Sequence of chain 17.C:
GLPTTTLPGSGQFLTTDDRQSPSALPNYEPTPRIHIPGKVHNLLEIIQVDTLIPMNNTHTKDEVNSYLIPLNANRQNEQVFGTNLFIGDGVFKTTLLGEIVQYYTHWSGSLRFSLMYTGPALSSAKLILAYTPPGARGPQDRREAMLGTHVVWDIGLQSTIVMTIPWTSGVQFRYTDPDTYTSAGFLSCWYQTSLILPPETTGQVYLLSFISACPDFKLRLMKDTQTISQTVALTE

A small-molecule ligand and the protein it binds are described below.
Small molecule (SMILES): Cc1cc(CCCCCOc2ccc(C3=NCCO3)cc2)on1

Sequence of chain 17.A:
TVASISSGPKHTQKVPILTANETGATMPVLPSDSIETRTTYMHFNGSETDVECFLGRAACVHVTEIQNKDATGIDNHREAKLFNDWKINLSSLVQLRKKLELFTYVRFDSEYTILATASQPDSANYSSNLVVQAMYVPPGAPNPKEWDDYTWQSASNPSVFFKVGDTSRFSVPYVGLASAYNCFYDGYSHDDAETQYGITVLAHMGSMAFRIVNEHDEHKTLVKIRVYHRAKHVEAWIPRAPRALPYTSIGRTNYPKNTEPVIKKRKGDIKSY

Binding-site contacts:
Ligand atom C1B contacts residue ILE104 of chain 17.A at 4.0 Å (hydrophobic).
Ligand atom C5 contacts residue MET221 of chain 17.A at 3.6 Å (hydrophobic).
Ligand atom N3A contacts residue PHE186 of chain 17.A at 4.0 Å.
Ligand atom C4A contacts residue PRO174 of chain 17.A at 3.1 Å (hydrophobic).
Ligand atom C2B contacts residue VAL188 of chain 17.A at 3.5 Å (hydrophobic).
Ligand atom O1 contacts residue MET221 of chain 17.A at 2.5 Å (h-bond).
Ligand atom C6B contacts residue ILE104 of chain 17.A at 3.6 Å (hydrophobic).
Ligand atom N3A contacts residue PRO174 of chain 17.A at 3.7 Å.
Ligand atom C3B contacts residue VAL188 of chain 17.A at 3.8 Å (hydrophobic).
Ligand atom C2A contacts residue PHE186 of chain 17.A at 3.3 Å (hydrophobic).
Ligand atom C4C contacts residue VAL191 of chain 17.A at 3.0 Å (hydrophobic).
Ligand atom C4 contacts residue LEU106 of chain 17.A at 3.5 Å (hydrophobic).
Ligand atom C1B contacts residue TYR128 of chain 17.A at 3.6 Å (hydrophobic).
Ligand atom C1C contacts residue LEU106 of chain 17.A at 4.0 Å (hydrophobic).
Ligand atom C6B contacts residue TYR128 of chain 17.A at 3.3 Å (hydrophobic).
Ligand atom C4C contacts residue VAL188 of chain 17.A at 3.7 Å (hydrophobic).
Ligand atom C5B contacts residue MET224 of chain 17.A at 3.8 Å (hydrophobic).
Ligand atom C5B contacts residue TYR128 of chain 17.A at 4.0 Å (hydrophobic).
Ligand atom C4B contacts residue PHE186 of chain 17.A at 3.6 Å (hydrophobic).
Ligand atom C3B contacts residue TYR152 of chain 17.A at 3.7 Å (hydrophobic).
Ligand atom C3C contacts residue TYR128 of chain 17.A at 3.4 Å (hydrophobic).
Ligand atom N2 contacts residue MET221 of chain 17.A at 3.4 Å (h-bond).
Ligand atom O1A contacts residue PHE186 of chain 17.A at 3.0 Å.
Ligand atom C1B contacts residue VAL188 of chain 17.A at 3.8 Å (hydrophobic).
Ligand atom C4B contacts residue TYR152 of chain 17.A at 3.8 Å (hydrophobic).
Ligand atom N3A contacts residue ALA24 of chain 17.C at 3.8 Å.
Ligand atom C2C contacts residue MET221 of chain 17.A at 4.0 Å (hydrophobic).
Ligand atom N3A contacts residue TYR152 of chain 17.A at 3.5 Å.
Ligand atom C2A contacts residue TYR152 of chain 17.A at 3.6 Å (hydrophobic).
Ligand atom O1B contacts residue TYR128 of chain 17.A at 3.4 Å (h-bond).
Ligand atom C5A contacts residue VAL176 of chain 17.A at 3.6 Å (hydrophobic).
Ligand atom C5A contacts residue ALA150 of chain 17.A at 4.0 Å (hydrophobic).
Ligand atom C1C contacts residue TYR128 of chain 17.A at 3.9 Å (hydrophobic).
Ligand atom C5C contacts residue VAL188 of chain 17.A at 4.1 Å (hydrophobic).
Ligand atom C2C contacts residue TYR197 of chain 17.A at 3.7 Å (hydrophobic).
Ligand atom C5A contacts residue PHE186 of chain 17.A at 3.5 Å (hydrophobic).
Ligand atom C5B contacts residue PHE186 of chain 17.A at 3.9 Å (hydrophobic).
Ligand atom C1C contacts residue MET221 of chain 17.A at 4.0 Å (hydrophobic).
Ligand atom O1B contacts residue ILE104 of chain 17.A at 3.9 Å.
Ligand atom C5C contacts residue VAL191 of chain 17.A at 3.8 Å (hydrophobic).